Binding-site contacts:
Ligand atom O2 contacts residue ARG203 of chain 1.B at 3.6 Å.
Ligand atom C5' contacts residue TYR85 of chain 1.B at 3.2 Å (hydrophobic).
Ligand atom O3' contacts residue TYR85 of chain 1.B at 3.6 Å.
Ligand atom O5' contacts residue TYR85 of chain 1.B at 3.3 Å.
Ligand atom PB contacts residue ARG87 of chain 1.B at 3.7 Å.
Ligand atom C5D contacts residue ARG87 of chain 1.B at 3.5 Å.
Ligand atom C4' contacts residue HIS106 of chain 1.B at 3.6 Å.
Ligand atom PA contacts residue ARG116 of chain 1.B at 3.8 Å.
Ligand atom O2A contacts residue ARG116 of chain 1.B at 2.7 Å (salt-bridge).
Ligand atom C3D contacts residue GLU40 of chain 1.B at 3.7 Å.
Ligand atom O2 contacts residue PRO205 of chain 1.B at 3.2 Å (h-bond).
Ligand atom C1D contacts residue ARG203 of chain 1.B at 3.6 Å.
Ligand atom O2B contacts residue ARG87 of chain 1.B at 3.2 Å (salt-bridge).
Ligand atom C1' contacts residue TYR85 of chain 1.B at 3.6 Å (hydrophobic).
Ligand atom C5 contacts residue ASN120 of chain 1.B at 3.4 Å.
Ligand atom O5' contacts residue PRO118 of chain 1.B at 3.4 Å.
Ligand atom C4 contacts residue ASN120 of chain 1.B at 3.8 Å.
Ligand atom O3' contacts residue TYR86 of chain 1.B at 2.8 Å (h-bond).
Ligand atom N4' contacts residue FNX1 of chain 1.H at 2.7 Å (h-bond).
Ligand atom O4 contacts residue ARG203 of chain 1.B at 2.8 Å (salt-bridge).
Ligand atom O2D contacts residue GLU40 of chain 1.B at 3.8 Å.
Ligand atom N3 contacts residue ARG203 of chain 1.B at 3.7 Å.
Ligand atom O3A contacts residue ARG87 of chain 1.B at 3.1 Å (salt-bridge).
Ligand atom O2B contacts residue TYR85 of chain 1.B at 3.9 Å.
Ligand atom C2 contacts residue ARG203 of chain 1.B at 3.8 Å.
Ligand atom O2A contacts residue ARG87 of chain 1.B at 3.5 Å.
Ligand atom O4 contacts residue VAL226 of chain 1.B at 3.2 Å.
Ligand atom O4D contacts residue ARG203 of chain 1.B at 3.2 Å (salt-bridge).
Ligand atom O2 contacts residue THR204 of chain 1.B at 3.0 Å.
Ligand atom O2' contacts residue ARG116 of chain 1.B at 3.4 Å.
Ligand atom O2' contacts residue ALA117 of chain 1.B at 3.3 Å (h-bond).
Ligand atom O5' contacts residue ALA117 of chain 1.B at 3.8 Å.
Ligand atom C4' contacts residue FNX1 of chain 1.H at 3.8 Å.
Ligand atom O1A contacts residue ALA117 of chain 1.B at 3.8 Å.
Ligand atom O3B contacts residue ALA117 of chain 1.B at 3.6 Å.
Ligand atom O4 contacts residue ASN120 of chain 1.B at 3.1 Å.
Ligand atom N1 contacts residue ARG203 of chain 1.B at 3.7 Å.
Ligand atom N4' contacts residue HIS106 of chain 1.B at 3.0 Å (h-bond).
Ligand atom C4 contacts residue ARG203 of chain 1.B at 3.4 Å.
Ligand atom O1A contacts residue ARG116 of chain 1.B at 3.2 Å (salt-bridge).

Sequence of chain 1.B:
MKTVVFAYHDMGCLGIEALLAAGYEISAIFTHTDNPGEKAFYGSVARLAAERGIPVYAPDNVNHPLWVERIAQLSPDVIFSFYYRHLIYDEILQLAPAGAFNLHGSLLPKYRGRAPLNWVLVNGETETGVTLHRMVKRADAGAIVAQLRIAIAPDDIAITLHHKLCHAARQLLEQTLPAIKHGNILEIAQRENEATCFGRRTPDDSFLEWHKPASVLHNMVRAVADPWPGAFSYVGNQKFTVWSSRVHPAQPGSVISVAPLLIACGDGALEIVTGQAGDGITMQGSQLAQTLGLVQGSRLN

The small molecule below binds the protein below.
Small molecule (SMILES): N[C@H]1CO[C@H](OP(=O)(O)OP(=O)(O)OC[C@H]2O[C@@H](n3ccc(=O)[nH]c3=O)[C@H](O)[C@@H]2O)[C@H](O)[C@H]1O